Binding-site contacts:
Ligand atom CAR contacts residue ALA196 of chain 1.F at 3.6 Å (hydrophobic).
Ligand atom CAN contacts residue NAD1 of chain 1.W at 3.0 Å.
Ligand atom CAE contacts residue ILE100 of chain 1.F at 4.0 Å (hydrophobic).
Ligand atom OAB contacts residue TYR156 of chain 1.F at 2.8 Å (h-bond).
Ligand atom CAQ contacts residue NAD1 of chain 1.W at 3.5 Å.
Ligand atom OAL contacts residue ALA196 of chain 1.F at 3.6 Å.
Ligand atom CAE contacts residue MET159 of chain 1.F at 3.6 Å (hydrophobic).
Ligand atom CAM contacts residue NAD1 of chain 1.W at 3.4 Å.
Ligand atom CAI contacts residue TYR156 of chain 1.F at 3.7 Å (hydrophobic).
Ligand atom FAC contacts residue ILE192 of chain 1.F at 3.9 Å.
Ligand atom CAP contacts residue NAD1 of chain 1.W at 3.1 Å.
Ligand atom CAR contacts residue NAD1 of chain 1.W at 3.7 Å.
Ligand atom CAO contacts residue NAD1 of chain 1.W at 3.9 Å.
Ligand atom CAK contacts residue NAD1 of chain 1.W at 3.2 Å.
Ligand atom CAO contacts residue ALA196 of chain 1.F at 3.4 Å (hydrophobic).
Ligand atom CAJ contacts residue ALA197 of chain 1.F at 3.8 Å (hydrophobic).
Ligand atom CAK contacts residue TYR146 of chain 1.F at 3.8 Å (hydrophobic).
Ligand atom CAF contacts residue MET159 of chain 1.F at 4.0 Å (hydrophobic).
Ligand atom OAB contacts residue LYS163 of chain 1.F at 4.0 Å.
Ligand atom CAA contacts residue TYR146 of chain 1.F at 3.4 Å (hydrophobic).
Ligand atom CAI contacts residue NAD1 of chain 1.W at 3.4 Å.
Ligand atom CAF contacts residue ILE100 of chain 1.F at 3.8 Å (hydrophobic).
Ligand atom FAD contacts residue ALA196 of chain 1.F at 3.2 Å.
Ligand atom CAG contacts residue GLY93 of chain 1.F at 3.7 Å.
Ligand atom CAN contacts residue ALA197 of chain 1.F at 4.1 Å (hydrophobic).
Ligand atom OAB contacts residue NAD1 of chain 1.W at 2.4 Å (h-bond).
Ligand atom FAC contacts residue PHE203 of chain 1.F at 3.0 Å.
Ligand atom CAH contacts residue ILE200 of chain 1.F at 4.0 Å (hydrophobic).
Ligand atom FAC contacts residue NAD1 of chain 1.W at 2.9 Å.
Ligand atom FAD contacts residue NAD1 of chain 1.W at 3.4 Å.
Ligand atom CAG contacts residue PHE94 of chain 1.F at 3.8 Å (hydrophobic).
Ligand atom FAD contacts residue GLY93 of chain 1.F at 3.6 Å.
Ligand atom CAF contacts residue ILE200 of chain 1.F at 4.0 Å (hydrophobic).
Ligand atom CAI contacts residue TYR146 of chain 1.F at 3.9 Å (hydrophobic).
Ligand atom CAM contacts residue TYR156 of chain 1.F at 3.7 Å (hydrophobic).
Ligand atom OAL contacts residue NAD1 of chain 1.W at 3.1 Å.
Ligand atom CAJ contacts residue NAD1 of chain 1.W at 3.6 Å.
Ligand atom FAC contacts residue ALA197 of chain 1.F at 3.1 Å.
Ligand atom CAO contacts residue MET159 of chain 1.F at 3.9 Å (hydrophobic).
Ligand atom CAG contacts residue MET159 of chain 1.F at 3.5 Å (hydrophobic).

Sequence of chain 1.F:
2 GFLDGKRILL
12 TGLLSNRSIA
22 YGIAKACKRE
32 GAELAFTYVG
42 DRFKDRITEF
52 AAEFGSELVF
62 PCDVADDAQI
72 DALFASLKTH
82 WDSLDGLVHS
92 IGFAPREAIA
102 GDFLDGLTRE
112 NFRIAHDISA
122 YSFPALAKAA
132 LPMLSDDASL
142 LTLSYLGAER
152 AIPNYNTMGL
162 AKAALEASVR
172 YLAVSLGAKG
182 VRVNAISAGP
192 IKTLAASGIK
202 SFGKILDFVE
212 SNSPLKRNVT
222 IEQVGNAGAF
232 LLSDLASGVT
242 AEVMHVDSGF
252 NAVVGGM

A protein and the small-molecule ligand that binds it are described below.
Small molecule (SMILES): CCc1cc(O)c(Oc2ccccc2F)cc1F